Sequence of chain 3.A:
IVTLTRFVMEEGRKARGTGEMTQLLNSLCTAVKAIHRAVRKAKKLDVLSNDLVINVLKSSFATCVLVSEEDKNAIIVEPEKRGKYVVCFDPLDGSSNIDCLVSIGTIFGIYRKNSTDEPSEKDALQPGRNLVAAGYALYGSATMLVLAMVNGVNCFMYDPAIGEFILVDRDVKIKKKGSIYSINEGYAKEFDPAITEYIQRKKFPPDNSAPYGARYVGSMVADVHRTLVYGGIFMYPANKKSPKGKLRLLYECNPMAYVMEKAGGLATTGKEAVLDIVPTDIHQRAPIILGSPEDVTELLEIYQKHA

Binding-site contacts:
Ligand atom C6 contacts residue GLY246 of chain 4.A at 3.5 Å.
Ligand atom O3P contacts residue GLY122 of chain 4.A at 3.4 Å.
Ligand atom C1 contacts residue MG1 of chain 4.C at 3.4 Å.
Ligand atom O1 contacts residue ARG276 of chain 4.A at 3.2 Å (salt-bridge).
Ligand atom O6P contacts residue TYR244 of chain 4.A at 2.7 Å (h-bond).
Ligand atom O6 contacts residue TYR264 of chain 4.A at 3.3 Å.
Ligand atom P1 contacts residue SER123 of chain 4.A at 3.5 Å.
Ligand atom O4 contacts residue MET248 of chain 4.A at 3.2 Å (h-bond).
Ligand atom C2 contacts residue ASP121 of chain 4.A at 3.6 Å.
Ligand atom O4P contacts residue TYR264 of chain 4.A at 2.6 Å (h-bond).
Ligand atom C3 contacts residue MET248 of chain 4.A at 3.3 Å (hydrophobic).
Ligand atom O6P contacts residue ARG243 of chain 3.A at 3.0 Å (salt-bridge).
Ligand atom O6 contacts residue LYS274 of chain 4.A at 2.8 Å (salt-bridge).
Ligand atom O1 contacts residue GLU280 of chain 4.A at 2.7 Å (salt-bridge).
Ligand atom O4P contacts residue ASN212 of chain 4.A at 3.4 Å (h-bond).
Ligand atom O3 contacts residue ASP121 of chain 4.A at 2.4 Å (salt-bridge).
Ligand atom O5P contacts residue ARG243 of chain 3.A at 3.4 Å (salt-bridge).
Ligand atom C1 contacts residue ASP121 of chain 4.A at 3.0 Å.
Ligand atom O1 contacts residue ASP121 of chain 4.A at 3.0 Å (salt-bridge).
Ligand atom O3P contacts residue SER123 of chain 4.A at 3.0 Å (h-bond).
Ligand atom P2 contacts residue LYS274 of chain 4.A at 3.5 Å.
Ligand atom O1 contacts residue MG1 of chain 4.C at 2.3 Å.
Ligand atom O3 contacts residue SER247 of chain 4.A at 3.3 Å.
Ligand atom O1P contacts residue MG1 of chain 4.C at 3.4 Å.
Ligand atom O1P contacts residue SER123 of chain 4.A at 3.0 Å (h-bond).
Ligand atom C3 contacts residue ASP121 of chain 4.A at 3.3 Å.
Ligand atom O3 contacts residue GLY246 of chain 4.A at 3.5 Å (h-bond).
Ligand atom O4P contacts residue TYR215 of chain 4.A at 3.1 Å (h-bond).
Ligand atom O2 contacts residue GLY122 of chain 4.A at 3.5 Å.
Ligand atom O3 contacts residue MET248 of chain 4.A at 2.5 Å (h-bond).
Ligand atom O3P contacts residue SER124 of chain 4.A at 3.0 Å (h-bond).
Ligand atom O1P contacts residue GLY122 of chain 4.A at 3.5 Å (h-bond).
Ligand atom C1 contacts residue GLU280 of chain 4.A at 2.6 Å.
Ligand atom C4 contacts residue GLY246 of chain 4.A at 3.0 Å.
Ligand atom O2P contacts residue LYS274 of chain 4.A at 3.4 Å (salt-bridge).
Ligand atom O6P contacts residue ASN212 of chain 4.A at 3.4 Å (h-bond).
Ligand atom O4P contacts residue LYS274 of chain 4.A at 3.6 Å (salt-bridge).
Ligand atom O5P contacts residue LYS274 of chain 4.A at 3.4 Å (salt-bridge).
Ligand atom O5 contacts residue LYS274 of chain 4.A at 3.3 Å.
Ligand atom C4 contacts residue MET248 of chain 4.A at 3.5 Å (hydrophobic).

The protein below binds the small molecule below.
Small molecule (SMILES): O=P(O)(O)OC[C@H]1O[C@@](CO)(OP(=O)(O)O)[C@@H](O)[C@@H]1O

Sequence of chain 4.A:
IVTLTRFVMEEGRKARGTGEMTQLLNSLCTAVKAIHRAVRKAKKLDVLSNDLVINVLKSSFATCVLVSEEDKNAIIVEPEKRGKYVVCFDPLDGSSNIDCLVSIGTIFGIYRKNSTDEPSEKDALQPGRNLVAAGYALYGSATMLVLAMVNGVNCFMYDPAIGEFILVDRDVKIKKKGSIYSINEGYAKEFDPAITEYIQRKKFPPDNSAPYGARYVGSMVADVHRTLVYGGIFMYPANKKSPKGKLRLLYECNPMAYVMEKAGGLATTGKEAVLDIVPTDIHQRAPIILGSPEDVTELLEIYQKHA